Binding-site contacts:
Ligand atom C4 contacts residue ASN655 of chain 1.F at 4.3 Å.
Ligand atom O7 contacts residue ASN655 of chain 1.F at 2.9 Å (h-bond).
Ligand atom C1 contacts residue ASN655 of chain 1.F at 1.5 Å.
Ligand atom C3 contacts residue ASN655 of chain 1.F at 3.8 Å.
Ligand atom O5 contacts residue ASN655 of chain 1.F at 2.4 Å (h-bond).
Ligand atom C5 contacts residue ASN655 of chain 1.F at 3.7 Å.
Ligand atom N2 contacts residue ASN655 of chain 1.F at 3.0 Å (h-bond).
Ligand atom C8 contacts residue ASN655 of chain 1.F at 4.3 Å.
Ligand atom C8 contacts residue VAL654 of chain 1.F at 4.0 Å (hydrophobic).
Ligand atom C8 contacts residue HIS653 of chain 1.F at 3.4 Å.
Ligand atom C7 contacts residue ASN655 of chain 1.F at 3.1 Å.
Ligand atom C2 contacts residue ASN655 of chain 1.F at 2.5 Å.

Sequence of chain 1.F:
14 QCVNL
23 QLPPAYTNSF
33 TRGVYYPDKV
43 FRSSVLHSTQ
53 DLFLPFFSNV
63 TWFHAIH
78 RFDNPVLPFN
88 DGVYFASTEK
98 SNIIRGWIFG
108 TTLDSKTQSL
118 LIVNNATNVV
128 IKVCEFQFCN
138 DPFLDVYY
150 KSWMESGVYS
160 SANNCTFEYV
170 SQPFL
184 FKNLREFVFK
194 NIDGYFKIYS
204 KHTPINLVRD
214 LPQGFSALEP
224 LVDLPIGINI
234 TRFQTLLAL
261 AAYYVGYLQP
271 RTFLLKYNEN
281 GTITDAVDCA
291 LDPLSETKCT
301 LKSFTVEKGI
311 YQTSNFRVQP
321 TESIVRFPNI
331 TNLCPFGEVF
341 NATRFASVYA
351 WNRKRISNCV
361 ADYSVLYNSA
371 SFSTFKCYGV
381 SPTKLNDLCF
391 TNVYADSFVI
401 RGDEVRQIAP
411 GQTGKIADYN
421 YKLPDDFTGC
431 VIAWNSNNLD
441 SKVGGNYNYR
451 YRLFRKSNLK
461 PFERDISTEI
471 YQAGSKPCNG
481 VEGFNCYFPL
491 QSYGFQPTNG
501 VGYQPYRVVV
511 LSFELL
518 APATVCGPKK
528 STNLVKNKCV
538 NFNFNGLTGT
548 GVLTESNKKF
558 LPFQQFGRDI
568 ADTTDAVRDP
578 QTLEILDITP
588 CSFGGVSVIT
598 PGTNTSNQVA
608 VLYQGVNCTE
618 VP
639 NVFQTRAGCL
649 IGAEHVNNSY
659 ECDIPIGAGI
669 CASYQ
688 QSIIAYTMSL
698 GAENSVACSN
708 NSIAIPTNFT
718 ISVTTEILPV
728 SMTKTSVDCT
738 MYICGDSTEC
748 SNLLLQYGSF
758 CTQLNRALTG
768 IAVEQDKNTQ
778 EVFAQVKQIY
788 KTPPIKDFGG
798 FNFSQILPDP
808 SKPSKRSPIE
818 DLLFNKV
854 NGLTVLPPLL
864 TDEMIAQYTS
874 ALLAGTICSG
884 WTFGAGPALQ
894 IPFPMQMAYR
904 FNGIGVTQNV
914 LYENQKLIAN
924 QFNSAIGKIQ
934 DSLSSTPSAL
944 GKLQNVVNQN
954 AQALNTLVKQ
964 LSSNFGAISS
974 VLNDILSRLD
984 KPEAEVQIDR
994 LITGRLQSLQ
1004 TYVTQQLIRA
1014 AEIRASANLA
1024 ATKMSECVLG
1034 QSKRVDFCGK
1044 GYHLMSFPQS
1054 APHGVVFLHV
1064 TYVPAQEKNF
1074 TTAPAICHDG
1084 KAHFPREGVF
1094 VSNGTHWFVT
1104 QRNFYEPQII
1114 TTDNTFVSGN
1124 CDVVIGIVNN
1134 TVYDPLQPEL

The protein below binds the small molecule below.
Small molecule (SMILES): CC(=O)N[C@@H]1[C@@H](O)[C@H](O)[C@@H](CO)O[C@H]1O